Sequence of chain 1.A:
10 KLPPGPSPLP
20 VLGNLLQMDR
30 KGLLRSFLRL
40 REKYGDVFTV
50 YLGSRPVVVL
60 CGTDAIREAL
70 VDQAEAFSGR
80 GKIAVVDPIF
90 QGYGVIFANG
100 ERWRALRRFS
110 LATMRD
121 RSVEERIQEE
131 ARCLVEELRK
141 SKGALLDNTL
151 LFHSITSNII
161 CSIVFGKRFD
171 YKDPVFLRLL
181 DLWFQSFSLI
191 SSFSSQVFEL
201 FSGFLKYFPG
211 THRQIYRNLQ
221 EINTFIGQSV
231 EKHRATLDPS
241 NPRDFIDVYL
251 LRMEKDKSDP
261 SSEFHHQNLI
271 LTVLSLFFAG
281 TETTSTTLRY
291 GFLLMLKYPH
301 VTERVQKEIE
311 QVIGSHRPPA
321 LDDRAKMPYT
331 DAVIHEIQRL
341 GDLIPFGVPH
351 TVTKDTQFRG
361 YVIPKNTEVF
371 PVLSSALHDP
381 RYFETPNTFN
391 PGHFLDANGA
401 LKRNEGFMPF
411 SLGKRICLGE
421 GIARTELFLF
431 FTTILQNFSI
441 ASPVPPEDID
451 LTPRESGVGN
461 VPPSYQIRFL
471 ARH

A small-molecule ligand and the protein it binds are described below.
Small molecule (SMILES): OC[C@H]1O[C@H](O[C@H]2[C@H](O)[C@@H](O)[C@H](OCCCCCC3CCCCC3)O[C@@H]2CO)[C@H](O)[C@@H](O)[C@@H]1O

Binding-site contacts:
Ligand atom C7 contacts residue PHE277 of chain 1.A at 4.2 Å (hydrophobic).
Ligand atom C9 contacts residue SER157 of chain 1.A at 4.1 Å.
Ligand atom C2 contacts residue PHE176 of chain 1.A at 3.8 Å (hydrophobic).
Ligand atom C3 contacts residue PHE169 of chain 1.A at 3.2 Å (hydrophobic).
Ligand atom C5 contacts residue PHE169 of chain 1.A at 4.0 Å (hydrophobic).
Ligand atom C5 contacts residue PHE225 of chain 1.A at 3.6 Å (hydrophobic).
Ligand atom C3 contacts residue PHE225 of chain 1.A at 3.5 Å (hydrophobic).
Ligand atom C10 contacts residue SER157 of chain 1.A at 3.8 Å.
Ligand atom C11 contacts residue SER157 of chain 1.A at 4.2 Å.
Ligand atom C2 contacts residue PHE169 of chain 1.A at 4.0 Å (hydrophobic).
Ligand atom C8 contacts residue ILE222 of chain 1.A at 4.2 Å (hydrophobic).
Ligand atom C3 contacts residue LEU179 of chain 1.A at 4.2 Å (hydrophobic).
Ligand atom O21 contacts residue LYS167 of chain 1.A at 3.6 Å.
Ligand atom C5 contacts residue CYS161 of chain 1.A at 4.0 Å (hydrophobic).
Ligand atom C4 contacts residue PHE176 of chain 1.A at 4.2 Å (hydrophobic).
Ligand atom C17 contacts residue LYS167 of chain 1.A at 3.9 Å.
Ligand atom O12 contacts residue PHE225 of chain 1.A at 3.4 Å.
Ligand atom O22 contacts residue LYS232 of chain 1.A at 4.1 Å.
Ligand atom C2 contacts residue PHE225 of chain 1.A at 3.8 Å (hydrophobic).
Ligand atom C4 contacts residue LEU179 of chain 1.A at 3.4 Å (hydrophobic).
Ligand atom C1 contacts residue PHE225 of chain 1.A at 4.2 Å (hydrophobic).
Ligand atom O22 contacts residue LYS167 of chain 1.A at 3.1 Å (salt-bridge).
Ligand atom C11 contacts residue PHE176 of chain 1.A at 3.8 Å (hydrophobic).
Ligand atom C13 contacts residue PHE225 of chain 1.A at 4.2 Å (hydrophobic).
Ligand atom O22 contacts residue PHE169 of chain 1.A at 3.5 Å.
Ligand atom C8 contacts residue TRP183 of chain 1.A at 4.2 Å (hydrophobic).
Ligand atom C3 contacts residue PHE176 of chain 1.A at 4.1 Å (hydrophobic).
Ligand atom C10 contacts residue LEU180 of chain 1.A at 4.0 Å (hydrophobic).
Ligand atom C18 contacts residue LYS167 of chain 1.A at 4.1 Å.
Ligand atom O21 contacts residue LYS232 of chain 1.A at 3.6 Å.
Ligand atom C1 contacts residue PHE169 of chain 1.A at 3.3 Å (hydrophobic).
Ligand atom C8 contacts residue PHE277 of chain 1.A at 4.1 Å (hydrophobic).
Ligand atom C2 contacts residue LEU179 of chain 1.A at 3.7 Å (hydrophobic).
Ligand atom C4 contacts residue PHE225 of chain 1.A at 3.7 Å (hydrophobic).
Ligand atom C9 contacts residue PHE277 of chain 1.A at 3.9 Å (hydrophobic).
Ligand atom O12 contacts residue PHE169 of chain 1.A at 3.3 Å.
Ligand atom C9 contacts residue TRP183 of chain 1.A at 3.7 Å (hydrophobic).
Ligand atom C11 contacts residue CYS161 of chain 1.A at 3.9 Å (hydrophobic).
Ligand atom C13 contacts residue PHE169 of chain 1.A at 3.8 Å (hydrophobic).
Ligand atom C1 contacts residue PHE176 of chain 1.A at 4.0 Å (hydrophobic).